This protein binds this small molecule.
Small molecule (SMILES): C=C1[C@H](O)CC(=C/C=C2\CCC[C@]3(C)[C@@H]([C@H](C)CCCC(=O)c4ccc(O)cc4)CC[C@@H]23)C[C@H]1O

Sequence of chain 1.A:
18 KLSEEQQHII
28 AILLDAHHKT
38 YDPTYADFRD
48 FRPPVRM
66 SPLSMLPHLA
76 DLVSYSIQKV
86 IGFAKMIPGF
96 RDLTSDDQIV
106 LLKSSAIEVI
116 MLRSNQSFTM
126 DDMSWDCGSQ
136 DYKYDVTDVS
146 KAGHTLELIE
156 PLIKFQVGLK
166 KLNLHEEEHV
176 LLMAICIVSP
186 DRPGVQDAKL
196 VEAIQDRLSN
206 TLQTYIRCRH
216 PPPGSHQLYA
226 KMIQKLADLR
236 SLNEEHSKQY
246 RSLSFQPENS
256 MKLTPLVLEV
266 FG

Binding-site contacts:
Ligand atom O1 contacts residue SER122 of chain 1.A at 2.9 Å (h-bond).
Ligand atom C2 contacts residue TYR38 of chain 1.A at 3.7 Å (hydrophobic).
Ligand atom O1 contacts residue TYR38 of chain 1.A at 2.7 Å (h-bond).
Ligand atom C6 contacts residue SER119 of chain 1.A at 3.6 Å.
Ligand atom C27 contacts residue LEU258 of chain 1.A at 3.9 Å (hydrophobic).
Ligand atom C22 contacts residue VAL144 of chain 1.A at 3.9 Å (hydrophobic).
Ligand atom C29 contacts residue LEU258 of chain 1.A at 3.8 Å (hydrophobic).
Ligand atom C26 contacts residue ALA147 of chain 1.A at 3.5 Å (hydrophobic).
Ligand atom C25 contacts residue LEU71 of chain 1.A at 3.9 Å (hydrophobic).
Ligand atom O25 contacts residue VAL78 of chain 1.A at 3.7 Å.
Ligand atom C22 contacts residue HIS149 of chain 1.A at 3.5 Å.
Ligand atom C26 contacts residue LEU71 of chain 1.A at 2.8 Å (hydrophobic).
Ligand atom C27 contacts residue LEU248 of chain 1.A at 3.7 Å (hydrophobic).
Ligand atom C4 contacts residue ARG118 of chain 1.A at 3.8 Å.
Ligand atom C29 contacts residue TYR245 of chain 1.A at 3.3 Å (hydrophobic).
Ligand atom C21 contacts residue VAL78 of chain 1.A at 3.9 Å (hydrophobic).
Ligand atom C33 contacts residue ARG118 of chain 1.A at 3.6 Å.
Ligand atom O29 contacts residue LEU248 of chain 1.A at 3.1 Å.
Ligand atom O2 contacts residue ARG118 of chain 1.A at 2.9 Å (salt-bridge).
Ligand atom C2 contacts residue CYS132 of chain 1.A at 3.8 Å (hydrophobic).
Ligand atom O2 contacts residue SER81 of chain 1.A at 2.8 Å (h-bond).
Ligand atom C27 contacts residue LEU71 of chain 1.A at 3.1 Å (hydrophobic).
Ligand atom C20 contacts residue HIS149 of chain 1.A at 3.9 Å.
Ligand atom C19 contacts residue VAL78 of chain 1.A at 3.9 Å (hydrophobic).
Ligand atom C11 contacts residue TRP130 of chain 1.A at 3.8 Å (hydrophobic).
Ligand atom C4 contacts residue SER81 of chain 1.A at 3.8 Å.
Ligand atom C27 contacts residue ALA147 of chain 1.A at 3.8 Å (hydrophobic).
Ligand atom C1 contacts residue SER122 of chain 1.A at 3.5 Å.
Ligand atom C10 contacts residue TRP130 of chain 1.A at 3.3 Å (hydrophobic).
Ligand atom C7 contacts residue SER119 of chain 1.A at 3.5 Å.
Ligand atom C2 contacts residue SER122 of chain 1.A at 3.6 Å.
Ligand atom O1 contacts residue SER119 of chain 1.A at 3.7 Å.
Ligand atom C5 contacts residue SER81 of chain 1.A at 3.7 Å.
Ligand atom C28 contacts residue LEU248 of chain 1.A at 3.7 Å (hydrophobic).
Ligand atom C12 contacts residue VAL144 of chain 1.A at 3.5 Å (hydrophobic).
Ligand atom C11 contacts residue VAL144 of chain 1.A at 3.9 Å (hydrophobic).
Ligand atom C1 contacts residue CYS132 of chain 1.A at 3.7 Å (hydrophobic).
Ligand atom C28 contacts residue LEU258 of chain 1.A at 3.8 Å (hydrophobic).
Ligand atom C8 contacts residue SER119 of chain 1.A at 3.7 Å.
Ligand atom C23 contacts residue LEU74 of chain 1.A at 3.8 Å (hydrophobic).